Binding-site contacts:
Ligand atom C5 contacts residue ASN285 of chain 1.B at 3.7 Å.
Ligand atom C8 contacts residue ASN285 of chain 1.B at 3.8 Å.
Ligand atom C4 contacts residue ASN285 of chain 1.B at 4.2 Å.
Ligand atom N2 contacts residue ASN285 of chain 1.B at 2.9 Å (h-bond).
Ligand atom C1 contacts residue ASN285 of chain 1.B at 1.4 Å.
Ligand atom C3 contacts residue ASN285 of chain 1.B at 3.8 Å.
Ligand atom C2 contacts residue ASN285 of chain 1.B at 2.5 Å.
Ligand atom C7 contacts residue ASN285 of chain 1.B at 4.0 Å.
Ligand atom O5 contacts residue ASN285 of chain 1.B at 2.4 Å (h-bond).

Sequence of chain 1.B:
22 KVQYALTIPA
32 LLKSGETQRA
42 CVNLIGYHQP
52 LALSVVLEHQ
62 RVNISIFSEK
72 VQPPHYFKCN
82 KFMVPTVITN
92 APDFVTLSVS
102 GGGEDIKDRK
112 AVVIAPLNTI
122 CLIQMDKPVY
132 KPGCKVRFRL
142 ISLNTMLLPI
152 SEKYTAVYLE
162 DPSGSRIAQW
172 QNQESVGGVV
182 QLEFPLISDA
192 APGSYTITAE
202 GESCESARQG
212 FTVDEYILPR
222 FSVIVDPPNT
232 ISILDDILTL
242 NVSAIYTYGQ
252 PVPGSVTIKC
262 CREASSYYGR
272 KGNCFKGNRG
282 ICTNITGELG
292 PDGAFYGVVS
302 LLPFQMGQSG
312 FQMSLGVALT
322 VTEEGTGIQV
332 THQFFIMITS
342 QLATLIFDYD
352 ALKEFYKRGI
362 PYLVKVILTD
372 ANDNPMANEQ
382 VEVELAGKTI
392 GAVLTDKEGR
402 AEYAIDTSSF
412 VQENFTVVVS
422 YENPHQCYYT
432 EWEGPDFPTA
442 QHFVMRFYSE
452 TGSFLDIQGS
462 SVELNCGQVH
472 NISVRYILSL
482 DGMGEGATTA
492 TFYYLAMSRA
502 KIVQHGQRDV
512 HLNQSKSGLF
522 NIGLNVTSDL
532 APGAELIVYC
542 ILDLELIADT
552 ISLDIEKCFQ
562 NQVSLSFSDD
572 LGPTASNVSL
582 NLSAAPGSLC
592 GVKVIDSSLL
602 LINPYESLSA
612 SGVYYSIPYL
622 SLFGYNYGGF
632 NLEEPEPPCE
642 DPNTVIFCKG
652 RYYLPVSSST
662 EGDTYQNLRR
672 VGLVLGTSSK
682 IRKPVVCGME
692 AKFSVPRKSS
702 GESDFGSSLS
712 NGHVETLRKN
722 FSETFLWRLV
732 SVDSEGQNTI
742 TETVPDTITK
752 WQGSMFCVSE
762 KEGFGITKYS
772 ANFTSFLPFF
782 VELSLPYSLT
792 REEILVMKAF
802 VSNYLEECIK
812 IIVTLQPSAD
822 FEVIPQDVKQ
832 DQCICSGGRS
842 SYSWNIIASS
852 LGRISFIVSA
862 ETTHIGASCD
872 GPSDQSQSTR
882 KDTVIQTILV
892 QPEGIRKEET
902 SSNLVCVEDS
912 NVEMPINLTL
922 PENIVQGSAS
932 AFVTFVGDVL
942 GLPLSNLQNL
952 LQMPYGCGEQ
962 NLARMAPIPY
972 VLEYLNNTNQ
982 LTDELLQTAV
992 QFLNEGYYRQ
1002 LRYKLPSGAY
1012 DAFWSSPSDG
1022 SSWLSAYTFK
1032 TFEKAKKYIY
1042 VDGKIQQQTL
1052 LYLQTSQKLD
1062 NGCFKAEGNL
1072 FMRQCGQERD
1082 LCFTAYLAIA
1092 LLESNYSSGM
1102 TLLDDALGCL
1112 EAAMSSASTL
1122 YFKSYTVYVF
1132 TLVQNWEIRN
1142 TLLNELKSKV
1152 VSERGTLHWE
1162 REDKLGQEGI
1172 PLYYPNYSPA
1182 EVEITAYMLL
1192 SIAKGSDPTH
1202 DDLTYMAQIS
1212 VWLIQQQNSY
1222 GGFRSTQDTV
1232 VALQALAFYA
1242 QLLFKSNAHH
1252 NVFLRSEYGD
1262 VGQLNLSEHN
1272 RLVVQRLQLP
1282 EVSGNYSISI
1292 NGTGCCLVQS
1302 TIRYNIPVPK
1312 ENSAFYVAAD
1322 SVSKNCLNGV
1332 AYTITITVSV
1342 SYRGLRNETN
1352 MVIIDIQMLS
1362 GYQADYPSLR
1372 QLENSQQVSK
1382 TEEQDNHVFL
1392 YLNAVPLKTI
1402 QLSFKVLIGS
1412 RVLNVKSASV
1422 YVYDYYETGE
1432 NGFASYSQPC

A small-molecule ligand and the protein it binds are described below.
Small molecule (SMILES): CC(=O)N[C@@H]1[C@@H](O)[C@H](O)[C@@H](CO)O[C@H]1O